Sequence of chain 5.A:
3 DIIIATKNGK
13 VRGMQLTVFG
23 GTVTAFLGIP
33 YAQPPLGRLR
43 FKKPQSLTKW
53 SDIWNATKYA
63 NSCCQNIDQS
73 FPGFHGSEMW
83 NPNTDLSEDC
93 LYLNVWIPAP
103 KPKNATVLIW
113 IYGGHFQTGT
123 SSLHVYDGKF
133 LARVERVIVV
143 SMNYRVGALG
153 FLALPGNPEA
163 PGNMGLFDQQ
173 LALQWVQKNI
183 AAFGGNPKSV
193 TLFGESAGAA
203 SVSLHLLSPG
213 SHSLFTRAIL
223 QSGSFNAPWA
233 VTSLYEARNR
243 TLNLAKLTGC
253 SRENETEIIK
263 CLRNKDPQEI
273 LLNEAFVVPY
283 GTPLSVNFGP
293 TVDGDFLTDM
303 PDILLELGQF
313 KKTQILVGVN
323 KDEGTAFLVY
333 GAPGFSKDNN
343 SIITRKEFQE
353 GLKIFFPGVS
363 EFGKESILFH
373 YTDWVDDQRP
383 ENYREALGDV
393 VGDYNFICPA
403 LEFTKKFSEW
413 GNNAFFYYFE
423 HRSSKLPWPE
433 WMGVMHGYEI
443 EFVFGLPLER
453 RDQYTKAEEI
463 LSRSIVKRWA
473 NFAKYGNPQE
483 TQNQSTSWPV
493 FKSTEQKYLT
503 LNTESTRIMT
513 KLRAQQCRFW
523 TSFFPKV

Binding-site contacts:
Ligand atom C2 contacts residue ARG14 of chain 5.A at 4.4 Å.
Ligand atom C7 contacts residue ASN57 of chain 5.A at 3.7 Å.
Ligand atom C1 contacts residue ARG14 of chain 5.A at 3.7 Å.
Ligand atom O5 contacts residue ARG14 of chain 5.A at 3.7 Å.
Ligand atom C1 contacts residue ASN57 of chain 5.A at 1.5 Å.
Ligand atom O7 contacts residue ASN57 of chain 5.A at 4.5 Å.
Ligand atom C3 contacts residue ARG14 of chain 5.A at 4.2 Å.
Ligand atom C2 contacts residue ASN57 of chain 5.A at 2.7 Å.
Ligand atom O5 contacts residue ASN57 of chain 5.A at 2.4 Å (h-bond).
Ligand atom C8 contacts residue ASN57 of chain 5.A at 4.1 Å.
Ligand atom C3 contacts residue ASN57 of chain 5.A at 3.9 Å.
Ligand atom N2 contacts residue ASN57 of chain 5.A at 3.1 Å (h-bond).
Ligand atom C4 contacts residue ASN57 of chain 5.A at 4.4 Å.
Ligand atom C5 contacts residue ASN57 of chain 5.A at 3.8 Å.
Ligand atom C5 contacts residue ARG14 of chain 5.A at 4.0 Å.

This small molecule binds to this protein.
Small molecule (SMILES): CC(=O)N[C@@H]1[C@@H](O)[C@H](O)[C@@H](CO)O[C@H]1O